Binding-site contacts:
Ligand atom N2 contacts residue GLY75 of chain 46.F at 2.6 Å (h-bond).
Ligand atom C4 contacts residue ASN96 of chain 46.F at 4.2 Å.
Ligand atom C8 contacts residue LYS76 of chain 46.F at 4.0 Å.
Ligand atom O7 contacts residue ASN96 of chain 46.F at 3.4 Å (h-bond).
Ligand atom C3 contacts residue GLY75 of chain 46.F at 4.4 Å.
Ligand atom O5 contacts residue ASN96 of chain 46.F at 2.2 Å (h-bond).
Ligand atom C7 contacts residue NAG1 of chain 46.K at 4.3 Å.
Ligand atom C8 contacts residue GLY75 of chain 46.F at 2.5 Å.
Ligand atom C7 contacts residue ASN77 of chain 46.F at 3.8 Å.
Ligand atom C7 contacts residue GLY75 of chain 46.F at 2.9 Å.
Ligand atom N2 contacts residue ASN96 of chain 46.F at 3.1 Å (h-bond).
Ligand atom C7 contacts residue ASN96 of chain 46.F at 3.5 Å.
Ligand atom C1 contacts residue GLY75 of chain 46.F at 3.9 Å.
Ligand atom C5 contacts residue ASN96 of chain 46.F at 3.5 Å.
Ligand atom C2 contacts residue GLY75 of chain 46.F at 3.8 Å.
Ligand atom C8 contacts residue NAG1 of chain 46.K at 4.3 Å.
Ligand atom O7 contacts residue NAG1 of chain 46.K at 3.4 Å.
Ligand atom O7 contacts residue GLY75 of chain 46.F at 4.0 Å.
Ligand atom C1 contacts residue ASN96 of chain 46.F at 1.4 Å.
Ligand atom C3 contacts residue ASN96 of chain 46.F at 3.8 Å.
Ligand atom C8 contacts residue ASN77 of chain 46.F at 3.7 Å.
Ligand atom C2 contacts residue ASN96 of chain 46.F at 2.6 Å.
Ligand atom O7 contacts residue ASN77 of chain 46.F at 3.4 Å (h-bond).

A small-molecule ligand and the protein it binds are described below.
Small molecule (SMILES): CC(=O)N[C@H]1[C@H](O[C@H]2[C@H](O)[C@@H](NC(C)=O)CO[C@@H]2CO)O[C@H](CO)[C@@H](O[C@@H]2O[C@H](CO)[C@@H](O)[C@H](O)[C@@H]2O)[C@@H]1O

Sequence of chain 46.F:
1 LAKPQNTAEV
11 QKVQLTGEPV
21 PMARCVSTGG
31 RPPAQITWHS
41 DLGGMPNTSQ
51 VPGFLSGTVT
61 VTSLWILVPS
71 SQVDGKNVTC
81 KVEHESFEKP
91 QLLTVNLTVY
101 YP